Sequence of chain 1.A:
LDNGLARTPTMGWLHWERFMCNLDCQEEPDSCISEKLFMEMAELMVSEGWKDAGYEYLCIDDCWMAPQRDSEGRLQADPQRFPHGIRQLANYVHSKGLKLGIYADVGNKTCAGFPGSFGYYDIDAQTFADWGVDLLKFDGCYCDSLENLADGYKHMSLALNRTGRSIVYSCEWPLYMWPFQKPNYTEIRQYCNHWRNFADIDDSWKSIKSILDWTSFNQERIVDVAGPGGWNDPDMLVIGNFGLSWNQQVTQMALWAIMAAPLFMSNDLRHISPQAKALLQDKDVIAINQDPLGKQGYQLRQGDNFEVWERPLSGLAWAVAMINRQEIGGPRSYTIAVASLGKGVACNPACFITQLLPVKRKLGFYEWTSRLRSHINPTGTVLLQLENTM

Binding-site contacts:
Ligand atom C3 contacts residue ASN108 of chain 1.A at 3.8 Å.
Ligand atom C7 contacts residue PHE118 of chain 1.A at 4.2 Å (hydrophobic).
Ligand atom C2 contacts residue ASP144 of chain 1.A at 3.5 Å.
Ligand atom C1 contacts residue PHE118 of chain 1.A at 4.0 Å (hydrophobic).
Ligand atom C8 contacts residue PHE118 of chain 1.A at 3.5 Å (hydrophobic).
Ligand atom O3 contacts residue ASP144 of chain 1.A at 2.2 Å (salt-bridge).
Ligand atom C5 contacts residue ASN108 of chain 1.A at 3.6 Å.
Ligand atom C3 contacts residue ASP144 of chain 1.A at 3.3 Å.
Ligand atom C2 contacts residue PHE118 of chain 1.A at 3.9 Å (hydrophobic).
Ligand atom N2 contacts residue PHE118 of chain 1.A at 3.3 Å.
Ligand atom C8 contacts residue ASN148 of chain 1.A at 3.7 Å.
Ligand atom O7 contacts residue ASN108 of chain 1.A at 3.8 Å.
Ligand atom O3 contacts residue ASN148 of chain 1.A at 3.9 Å.
Ligand atom C7 contacts residue ASN108 of chain 1.A at 3.7 Å.
Ligand atom O7 contacts residue ASP144 of chain 1.A at 2.9 Å (salt-bridge).
Ligand atom N2 contacts residue ASN148 of chain 1.A at 4.2 Å.
Ligand atom O7 contacts residue CYS143 of chain 1.A at 3.5 Å.
Ligand atom N2 contacts residue ASN108 of chain 1.A at 3.0 Å (h-bond).
Ligand atom C7 contacts residue CYS143 of chain 1.A at 4.2 Å (hydrophobic).
Ligand atom O5 contacts residue ASN108 of chain 1.A at 2.3 Å (h-bond).
Ligand atom O7 contacts residue TYR142 of chain 1.A at 3.6 Å.
Ligand atom N2 contacts residue ASP144 of chain 1.A at 3.7 Å.
Ligand atom C4 contacts residue ASN108 of chain 1.A at 4.2 Å.
Ligand atom C1 contacts residue ASN108 of chain 1.A at 1.4 Å.
Ligand atom C7 contacts residue TYR142 of chain 1.A at 4.2 Å (hydrophobic).
Ligand atom C8 contacts residue CYS143 of chain 1.A at 3.8 Å (hydrophobic).
Ligand atom C4 contacts residue ASP144 of chain 1.A at 4.0 Å.
Ligand atom C8 contacts residue ASP144 of chain 1.A at 3.7 Å.
Ligand atom C7 contacts residue ASP144 of chain 1.A at 3.4 Å.
Ligand atom C7 contacts residue ASN148 of chain 1.A at 4.0 Å.
Ligand atom C3 contacts residue PHE118 of chain 1.A at 4.0 Å (hydrophobic).
Ligand atom C2 contacts residue ASN108 of chain 1.A at 2.5 Å.

A small-molecule ligand and the protein it binds are described below.
Small molecule (SMILES): CC(=O)N[C@@H]1[C@@H](O)[C@H](O)[C@@H](CO)O[C@H]1O